The small molecule below binds the protein below.
Small molecule (SMILES): CNc1nc(C)c(-c2nc(Nc3cccc(N4CCCNCC4)c3)ncc2C#N)s1

Binding-site contacts:
Ligand atom C13 contacts residue GLN87 of chain 1.A at 3.8 Å.
Ligand atom C19 contacts residue ILE12 of chain 1.A at 3.8 Å (hydrophobic).
Ligand atom C14 contacts residue GLN87 of chain 1.A at 3.6 Å.
Ligand atom N04 contacts residue VAL20 of chain 1.A at 3.8 Å.
Ligand atom N11 contacts residue LEU85 of chain 1.A at 2.8 Å (h-bond).
Ligand atom C12 contacts residue ILE12 of chain 1.A at 3.6 Å (hydrophobic).
Ligand atom C23 contacts residue ASP88 of chain 1.A at 3.3 Å.
Ligand atom C10 contacts residue LEU85 of chain 1.A at 3.6 Å (hydrophobic).
Ligand atom C24 contacts residue ILE12 of chain 1.A at 3.2 Å (hydrophobic).
Ligand atom C28 contacts residue VAL66 of chain 1.A at 3.7 Å (hydrophobic).
Ligand atom C26 contacts residue GLU83 of chain 1.A at 3.2 Å.
Ligand atom C27 contacts residue LEU136 of chain 1.A at 3.2 Å (hydrophobic).
Ligand atom C06 contacts residue PHE82 of chain 1.A at 3.7 Å (hydrophobic).
Ligand atom C26 contacts residue ALA33 of chain 1.A at 3.7 Å (hydrophobic).
Ligand atom C08 contacts residue LEU136 of chain 1.A at 3.4 Å (hydrophobic).
Ligand atom C13 contacts residue HIS86 of chain 1.A at 3.4 Å.
Ligand atom C16 contacts residue ILE12 of chain 1.A at 3.3 Å (hydrophobic).
Ligand atom C28 contacts residue PHE82 of chain 1.A at 3.8 Å (hydrophobic).
Ligand atom N29 contacts residue PHE82 of chain 1.A at 3.1 Å.
Ligand atom N02 contacts residue ASP147 of chain 1.A at 2.8 Å (salt-bridge).
Ligand atom C26 contacts residue LEU136 of chain 1.A at 3.4 Å (hydrophobic).
Ligand atom C13 contacts residue LEU85 of chain 1.A at 3.4 Å (hydrophobic).
Ligand atom N29 contacts residue VAL66 of chain 1.A at 3.3 Å.
Ligand atom C22 contacts residue ASP88 of chain 1.A at 2.9 Å.
Ligand atom N11 contacts residue ILE12 of chain 1.A at 3.6 Å.
Ligand atom C18 contacts residue ILE12 of chain 1.A at 3.4 Å (hydrophobic).
Ligand atom N25 contacts residue LEU85 of chain 1.A at 3.1 Å (h-bond).
Ligand atom C12 contacts residue LEU85 of chain 1.A at 3.5 Å (hydrophobic).
Ligand atom C14 contacts residue LYS91 of chain 1.A at 3.7 Å.
Ligand atom C15 contacts residue LYS91 of chain 1.A at 2.9 Å.
Ligand atom C14 contacts residue HIS86 of chain 1.A at 3.5 Å.
Ligand atom N09 contacts residue LEU136 of chain 1.A at 3.8 Å.
Ligand atom C01 contacts residue ASN134 of chain 1.A at 3.3 Å.
Ligand atom N25 contacts residue LEU136 of chain 1.A at 3.8 Å.
Ligand atom C22 contacts residue GLN133 of chain 1.A at 3.1 Å.
Ligand atom C01 contacts residue ASP147 of chain 1.A at 3.2 Å.
Ligand atom N11 contacts residue PHE84 of chain 1.A at 3.6 Å.
Ligand atom N17 contacts residue ILE12 of chain 1.A at 3.7 Å.
Ligand atom N02 contacts residue GLY15 of chain 1.A at 3.5 Å.
Ligand atom C26 contacts residue LEU85 of chain 1.A at 3.8 Å (hydrophobic).

Sequence of chain 1.A:
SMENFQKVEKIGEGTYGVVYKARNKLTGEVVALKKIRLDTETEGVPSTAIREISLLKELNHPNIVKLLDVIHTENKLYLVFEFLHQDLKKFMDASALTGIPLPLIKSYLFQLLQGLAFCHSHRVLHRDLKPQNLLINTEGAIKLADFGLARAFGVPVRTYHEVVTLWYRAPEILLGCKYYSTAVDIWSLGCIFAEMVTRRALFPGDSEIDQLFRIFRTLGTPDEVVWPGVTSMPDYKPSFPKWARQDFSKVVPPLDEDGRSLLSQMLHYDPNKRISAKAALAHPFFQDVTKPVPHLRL